Sequence of chain 1.C:
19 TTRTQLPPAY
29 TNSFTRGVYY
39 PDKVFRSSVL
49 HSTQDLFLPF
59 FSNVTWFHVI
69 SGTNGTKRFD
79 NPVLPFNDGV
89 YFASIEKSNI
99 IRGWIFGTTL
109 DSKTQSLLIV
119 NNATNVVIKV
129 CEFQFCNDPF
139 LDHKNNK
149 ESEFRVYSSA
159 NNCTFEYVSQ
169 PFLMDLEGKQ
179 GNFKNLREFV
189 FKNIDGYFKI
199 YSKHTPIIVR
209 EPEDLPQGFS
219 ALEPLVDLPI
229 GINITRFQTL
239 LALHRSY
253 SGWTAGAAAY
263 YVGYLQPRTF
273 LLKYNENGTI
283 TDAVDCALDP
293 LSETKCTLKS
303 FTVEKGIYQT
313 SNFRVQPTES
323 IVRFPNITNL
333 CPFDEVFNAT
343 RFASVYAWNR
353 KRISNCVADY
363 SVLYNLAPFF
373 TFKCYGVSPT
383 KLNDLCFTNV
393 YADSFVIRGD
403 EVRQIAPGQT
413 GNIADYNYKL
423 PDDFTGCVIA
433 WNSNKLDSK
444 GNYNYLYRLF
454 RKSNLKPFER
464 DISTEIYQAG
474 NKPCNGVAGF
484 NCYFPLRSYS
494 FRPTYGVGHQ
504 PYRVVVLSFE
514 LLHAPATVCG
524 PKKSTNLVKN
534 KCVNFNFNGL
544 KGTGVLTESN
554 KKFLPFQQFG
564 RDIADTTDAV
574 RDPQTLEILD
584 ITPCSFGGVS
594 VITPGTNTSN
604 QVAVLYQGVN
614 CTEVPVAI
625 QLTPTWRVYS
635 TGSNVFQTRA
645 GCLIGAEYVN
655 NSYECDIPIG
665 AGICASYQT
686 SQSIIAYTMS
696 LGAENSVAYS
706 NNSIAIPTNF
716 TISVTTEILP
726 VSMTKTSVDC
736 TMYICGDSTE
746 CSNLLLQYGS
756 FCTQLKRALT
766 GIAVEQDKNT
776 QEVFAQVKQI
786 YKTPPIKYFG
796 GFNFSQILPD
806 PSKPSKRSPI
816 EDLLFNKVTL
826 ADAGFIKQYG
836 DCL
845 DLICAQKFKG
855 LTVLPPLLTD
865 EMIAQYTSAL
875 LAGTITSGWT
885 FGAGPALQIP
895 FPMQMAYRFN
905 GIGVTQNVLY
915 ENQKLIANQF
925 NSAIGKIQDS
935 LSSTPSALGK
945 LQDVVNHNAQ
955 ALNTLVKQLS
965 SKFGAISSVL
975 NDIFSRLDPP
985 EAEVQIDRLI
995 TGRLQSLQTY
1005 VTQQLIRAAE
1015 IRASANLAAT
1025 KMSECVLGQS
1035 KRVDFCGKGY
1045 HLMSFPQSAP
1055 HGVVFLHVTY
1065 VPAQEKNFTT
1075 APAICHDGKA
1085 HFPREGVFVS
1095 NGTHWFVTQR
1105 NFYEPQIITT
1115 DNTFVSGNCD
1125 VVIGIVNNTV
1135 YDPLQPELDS

Binding-site contacts:
Ligand atom C2 contacts residue ASN160 of chain 1.C at 2.5 Å.
Ligand atom C8 contacts residue ASN160 of chain 1.C at 4.5 Å.
Ligand atom O5 contacts residue ASN160 of chain 1.C at 2.4 Å (h-bond).
Ligand atom C5 contacts residue ASN160 of chain 1.C at 3.7 Å.
Ligand atom C4 contacts residue ASN160 of chain 1.C at 4.2 Å.
Ligand atom C1 contacts residue ASN160 of chain 1.C at 1.4 Å.
Ligand atom N2 contacts residue GLU130 of chain 1.C at 4.5 Å.
Ligand atom C7 contacts residue ASN160 of chain 1.C at 3.3 Å.
Ligand atom N2 contacts residue ASN160 of chain 1.C at 2.9 Å (h-bond).
Ligand atom C3 contacts residue ASN160 of chain 1.C at 3.8 Å.
Ligand atom O7 contacts residue ASN160 of chain 1.C at 3.4 Å (h-bond).
Ligand atom C8 contacts residue GLU130 of chain 1.C at 3.9 Å.

The small molecule below binds the protein below.
Small molecule (SMILES): CC(=O)N[C@@H]1[C@@H](O)[C@H](O)[C@@H](CO)O[C@H]1O